This protein binds this small molecule.
Small molecule (SMILES): CC(=O)N[C@@H]1[C@@H](O)[C@H](O)[C@@H](CO)O[C@H]1O

Sequence of chain 1.B:
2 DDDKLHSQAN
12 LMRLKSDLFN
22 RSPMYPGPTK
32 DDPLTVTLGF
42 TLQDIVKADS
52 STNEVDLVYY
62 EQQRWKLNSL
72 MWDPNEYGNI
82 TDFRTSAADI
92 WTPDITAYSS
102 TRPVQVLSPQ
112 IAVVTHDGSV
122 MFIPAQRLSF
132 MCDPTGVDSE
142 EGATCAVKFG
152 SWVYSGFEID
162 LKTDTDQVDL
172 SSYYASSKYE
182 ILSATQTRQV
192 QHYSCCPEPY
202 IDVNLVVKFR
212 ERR

Binding-site contacts:
Ligand atom O5 contacts residue ASN80 of chain 1.B at 2.4 Å (h-bond).
Ligand atom O7 contacts residue GLY79 of chain 1.B at 3.8 Å.
Ligand atom C5 contacts residue ASN80 of chain 1.B at 3.7 Å.
Ligand atom C7 contacts residue ASN80 of chain 1.B at 3.5 Å.
Ligand atom C8 contacts residue ASN76 of chain 1.B at 3.5 Å.
Ligand atom C2 contacts residue ASN80 of chain 1.B at 2.3 Å.
Ligand atom C8 contacts residue ASN80 of chain 1.B at 4.5 Å.
Ligand atom C7 contacts residue GLY79 of chain 1.B at 4.0 Å.
Ligand atom C3 contacts residue ASN80 of chain 1.B at 3.7 Å.
Ligand atom N2 contacts residue ASN80 of chain 1.B at 2.8 Å (h-bond).
Ligand atom C8 contacts residue GLY79 of chain 1.B at 3.9 Å.
Ligand atom C4 contacts residue ASN80 of chain 1.B at 4.2 Å.
Ligand atom C1 contacts residue ASN80 of chain 1.B at 1.4 Å.
Ligand atom O7 contacts residue ASN80 of chain 1.B at 3.8 Å.